Sequence of chain 1.A:
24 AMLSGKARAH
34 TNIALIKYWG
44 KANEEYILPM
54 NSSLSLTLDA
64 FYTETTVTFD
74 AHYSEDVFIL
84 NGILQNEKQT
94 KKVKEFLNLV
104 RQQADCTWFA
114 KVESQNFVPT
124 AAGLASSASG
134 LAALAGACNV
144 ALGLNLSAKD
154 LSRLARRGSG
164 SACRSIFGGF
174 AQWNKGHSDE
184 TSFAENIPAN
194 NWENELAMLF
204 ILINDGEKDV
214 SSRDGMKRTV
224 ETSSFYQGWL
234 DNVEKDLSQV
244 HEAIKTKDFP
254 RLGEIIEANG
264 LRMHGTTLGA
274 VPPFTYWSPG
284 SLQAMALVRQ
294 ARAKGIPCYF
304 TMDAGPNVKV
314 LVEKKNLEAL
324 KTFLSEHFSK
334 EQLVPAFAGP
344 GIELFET

Binding-site contacts:
Ligand atom O3B contacts residue TYR41 of chain 1.A at 2.6 Å (h-bond).
Ligand atom O2B contacts residue LYS44 of chain 1.A at 2.8 Å (salt-bridge).
Ligand atom O3A contacts residue CO1 of chain 1.F at 2.4 Å.
Ligand atom O1A contacts residue SER215 of chain 1.A at 3.5 Å.
Ligand atom C5 contacts residue SO41 of chain 1.B at 3.6 Å.
Ligand atom O2 contacts residue ARG167 of chain 1.A at 2.8 Å (salt-bridge).
Ligand atom C4 contacts residue TYR41 of chain 1.A at 3.6 Å (hydrophobic).
Ligand atom O1B contacts residue ARG216 of chain 1.A at 2.8 Å (salt-bridge).
Ligand atom C3 contacts residue SO41 of chain 1.B at 3.5 Å.
Ligand atom O3B contacts residue GLY163 of chain 1.A at 2.9 Å (h-bond).
Ligand atom C4 contacts residue SO41 of chain 1.B at 3.6 Å.
Ligand atom O1 contacts residue CO1 of chain 1.F at 2.1 Å.
Ligand atom O1A contacts residue ADP1 of chain 1.C at 2.6 Å (h-bond).
Ligand atom O2B contacts residue ARG216 of chain 1.A at 2.8 Å (salt-bridge).
Ligand atom O1B contacts residue SER162 of chain 1.A at 2.7 Å (h-bond).
Ligand atom O1A contacts residue SER130 of chain 1.A at 3.1 Å (h-bond).
Ligand atom O5 contacts residue SER215 of chain 1.A at 3.6 Å.
Ligand atom O1A contacts residue SO41 of chain 1.B at 3.3 Å (h-bond).
Ligand atom C1 contacts residue ALA37 of chain 1.A at 3.4 Å (hydrophobic).
Ligand atom PB contacts residue LYS44 of chain 1.A at 3.6 Å.
Ligand atom C3A contacts residue MET266 of chain 1.A at 3.4 Å (hydrophobic).
Ligand atom O2A contacts residue SER164 of chain 1.A at 2.7 Å (h-bond).
Ligand atom O1A contacts residue SER162 of chain 1.A at 3.6 Å.
Ligand atom O2A contacts residue SER162 of chain 1.A at 3.4 Å (h-bond).
Ligand atom O2 contacts residue TYR41 of chain 1.A at 3.1 Å (h-bond).
Ligand atom C2 contacts residue CO1 of chain 1.F at 3.4 Å.
Ligand atom C1 contacts residue ARG167 of chain 1.A at 3.3 Å.
Ligand atom O3A contacts residue SO41 of chain 1.B at 2.3 Å (h-bond).
Ligand atom O3B contacts residue LYS44 of chain 1.A at 3.4 Å (salt-bridge).
Ligand atom O1A contacts residue CO1 of chain 1.E at 2.2 Å.
Ligand atom PA contacts residue CO1 of chain 1.E at 3.5 Å.
Ligand atom C1 contacts residue CO1 of chain 1.F at 3.0 Å.
Ligand atom O2 contacts residue ALA37 of chain 1.A at 3.2 Å.
Ligand atom O5 contacts residue MET219 of chain 1.A at 3.5 Å.
Ligand atom O2A contacts residue TYR41 of chain 1.A at 3.5 Å.
Ligand atom C3 contacts residue CO1 of chain 1.F at 3.3 Å.
Ligand atom O3A contacts residue ASP306 of chain 1.A at 3.0 Å.
Ligand atom O6 contacts residue MET219 of chain 1.A at 3.7 Å.
Ligand atom C2 contacts residue TYR41 of chain 1.A at 3.2 Å (hydrophobic).
Ligand atom O1 contacts residue ARG167 of chain 1.A at 2.9 Å (salt-bridge).

The protein below binds the small molecule below.
Small molecule (SMILES): C[C@@](O)(CCO[P](=O)(O)OP(=O)(O)O)CC(=O)O